Sequence of chain 3.A:
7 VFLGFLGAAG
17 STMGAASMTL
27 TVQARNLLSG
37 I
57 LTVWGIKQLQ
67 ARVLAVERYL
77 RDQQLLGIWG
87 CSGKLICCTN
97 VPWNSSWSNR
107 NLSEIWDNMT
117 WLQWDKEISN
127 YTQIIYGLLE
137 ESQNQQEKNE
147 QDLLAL

The small molecule below binds the protein below.
Small molecule (SMILES): CC(=O)N[C@@H]1[C@@H](O)[C@H](O)[C@@H](CO)O[C@H]1O

Binding-site contacts:
Ligand atom C2 contacts residue ASN100 of chain 3.A at 2.4 Å.
Ligand atom C1 contacts residue SER102 of chain 3.A at 4.2 Å.
Ligand atom N2 contacts residue ASN100 of chain 3.A at 2.9 Å (h-bond).
Ligand atom C3 contacts residue ASN100 of chain 3.A at 3.8 Å.
Ligand atom C1 contacts residue ASN100 of chain 3.A at 1.4 Å.
Ligand atom C7 contacts residue ASN100 of chain 3.A at 3.3 Å.
Ligand atom O5 contacts residue ASN100 of chain 3.A at 2.3 Å (h-bond).
Ligand atom C4 contacts residue ASN100 of chain 3.A at 4.2 Å.
Ligand atom O7 contacts residue ASN100 of chain 3.A at 3.3 Å (h-bond).
Ligand atom C5 contacts residue ASN100 of chain 3.A at 3.6 Å.
Ligand atom C8 contacts residue ASN100 of chain 3.A at 4.3 Å.